Binding-site contacts:
Ligand atom CAF contacts residue VAL297 of chain 1.A at 4.3 Å (hydrophobic).
Ligand atom CAI contacts residue PHE298 of chain 1.A at 3.3 Å (hydrophobic).
Ligand atom CAF contacts residue PHE300 of chain 1.A at 4.1 Å (hydrophobic).
Ligand atom CAJ contacts residue TYR127 of chain 1.A at 4.2 Å (hydrophobic).
Ligand atom CAG contacts residue PHE300 of chain 1.A at 3.9 Å (hydrophobic).
Ligand atom NAM contacts residue TYR344 of chain 1.A at 4.4 Å.
Ligand atom OAA contacts residue TYR75 of chain 1.A at 4.4 Å.
Ligand atom NAL contacts residue TRP289 of chain 1.A at 3.7 Å.
Ligand atom CAF contacts residue PHE298 of chain 1.A at 3.2 Å (hydrophobic).
Ligand atom CAD contacts residue PHE341 of chain 1.A at 3.5 Å (hydrophobic).
Ligand atom CAC contacts residue TYR75 of chain 1.A at 3.6 Å (hydrophobic).
Ligand atom CAC contacts residue TRP289 of chain 1.A at 3.8 Å (hydrophobic).
Ligand atom CAI contacts residue VAL297 of chain 1.A at 3.8 Å (hydrophobic).
Ligand atom CAJ contacts residue TRP289 of chain 1.A at 3.4 Å (hydrophobic).
Ligand atom CAI contacts residue TYR344 of chain 1.A at 4.4 Å (hydrophobic).
Ligand atom NAO contacts residue TYR344 of chain 1.A at 3.8 Å.
Ligand atom NAO contacts residue TRP289 of chain 1.A at 4.4 Å.
Ligand atom OAA contacts residue TRP289 of chain 1.A at 4.4 Å.
Ligand atom CAF contacts residue PHE341 of chain 1.A at 3.6 Å (hydrophobic).
Ligand atom CAK contacts residue TRP289 of chain 1.A at 4.3 Å (hydrophobic).
Ligand atom OAB contacts residue TYR75 of chain 1.A at 4.5 Å.
Ligand atom CAD contacts residue TYR344 of chain 1.A at 3.6 Å (hydrophobic).
Ligand atom CAK contacts residue TYR344 of chain 1.A at 3.9 Å (hydrophobic).
Ligand atom CAN contacts residue TRP289 of chain 1.A at 4.3 Å (hydrophobic).
Ligand atom CAG contacts residue TYR127 of chain 1.A at 3.2 Å (hydrophobic).
Ligand atom OAA contacts residue TYR344 of chain 1.A at 3.6 Å.
Ligand atom CAG contacts residue TRP289 of chain 1.A at 3.9 Å (hydrophobic).
Ligand atom CAN contacts residue TYR344 of chain 1.A at 4.4 Å (hydrophobic).
Ligand atom OAB contacts residue TRP289 of chain 1.A at 3.3 Å.
Ligand atom CAK contacts residue SER296 of chain 1.A at 4.1 Å.
Ligand atom CAE contacts residue TYR344 of chain 1.A at 3.9 Å (hydrophobic).
Ligand atom CAJ contacts residue TYR344 of chain 1.A at 4.2 Å (hydrophobic).
Ligand atom CAI contacts residue ARG299 of chain 1.A at 4.3 Å.
Ligand atom CAE contacts residue PHE341 of chain 1.A at 4.5 Å (hydrophobic).
Ligand atom CAH contacts residue TYR344 of chain 1.A at 3.3 Å (hydrophobic).
Ligand atom CAE contacts residue TYR127 of chain 1.A at 3.7 Å (hydrophobic).

This protein binds this small molecule.
Small molecule (SMILES): O=C(/C=N/O)NCCN1CCCCCC1

Sequence of chain 1.A:
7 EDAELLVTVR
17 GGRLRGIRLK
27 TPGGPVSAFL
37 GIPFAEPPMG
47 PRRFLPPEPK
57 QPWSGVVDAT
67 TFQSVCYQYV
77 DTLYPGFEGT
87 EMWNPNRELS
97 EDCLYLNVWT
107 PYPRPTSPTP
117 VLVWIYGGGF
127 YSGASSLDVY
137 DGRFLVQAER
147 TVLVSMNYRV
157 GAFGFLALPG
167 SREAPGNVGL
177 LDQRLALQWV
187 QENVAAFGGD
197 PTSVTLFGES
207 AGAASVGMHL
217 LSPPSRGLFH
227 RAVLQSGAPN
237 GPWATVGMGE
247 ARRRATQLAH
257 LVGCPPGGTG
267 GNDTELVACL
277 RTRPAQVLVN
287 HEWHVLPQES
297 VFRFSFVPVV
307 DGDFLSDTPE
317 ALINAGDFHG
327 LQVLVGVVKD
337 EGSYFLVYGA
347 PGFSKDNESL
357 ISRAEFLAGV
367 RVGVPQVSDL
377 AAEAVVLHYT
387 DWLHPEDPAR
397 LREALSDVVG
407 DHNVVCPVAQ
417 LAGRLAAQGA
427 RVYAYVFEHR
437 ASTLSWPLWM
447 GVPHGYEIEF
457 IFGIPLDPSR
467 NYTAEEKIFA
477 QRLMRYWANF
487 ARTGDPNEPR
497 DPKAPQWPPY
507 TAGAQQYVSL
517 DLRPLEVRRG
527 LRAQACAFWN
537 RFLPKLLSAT